Sequence of chain 1.E:
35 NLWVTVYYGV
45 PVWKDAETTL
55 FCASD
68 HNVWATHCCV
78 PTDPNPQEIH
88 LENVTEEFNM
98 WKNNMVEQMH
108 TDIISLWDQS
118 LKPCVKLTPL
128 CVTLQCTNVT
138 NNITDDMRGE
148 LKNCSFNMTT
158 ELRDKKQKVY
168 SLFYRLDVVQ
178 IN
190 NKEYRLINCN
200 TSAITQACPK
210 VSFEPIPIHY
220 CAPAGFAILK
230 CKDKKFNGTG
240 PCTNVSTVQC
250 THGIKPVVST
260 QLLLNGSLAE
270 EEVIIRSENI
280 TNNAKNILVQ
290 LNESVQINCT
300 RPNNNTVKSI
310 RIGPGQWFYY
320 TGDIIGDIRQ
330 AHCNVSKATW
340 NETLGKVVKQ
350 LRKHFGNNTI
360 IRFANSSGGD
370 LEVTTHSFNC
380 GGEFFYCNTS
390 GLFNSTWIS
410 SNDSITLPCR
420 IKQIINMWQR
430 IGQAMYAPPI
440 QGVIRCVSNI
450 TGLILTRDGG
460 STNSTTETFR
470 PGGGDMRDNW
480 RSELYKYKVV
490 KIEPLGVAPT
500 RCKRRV

Binding-site contacts:
Ligand atom C8 contacts residue GLN132 of chain 1.E at 4.2 Å.
Ligand atom C8 contacts residue ASN154 of chain 1.E at 4.1 Å.
Ligand atom O5 contacts residue ASN154 of chain 1.E at 2.4 Å (h-bond).
Ligand atom O7 contacts residue SER152 of chain 1.E at 4.5 Å.
Ligand atom C3 contacts residue ASN154 of chain 1.E at 3.9 Å.
Ligand atom C2 contacts residue ASN154 of chain 1.E at 2.6 Å.
Ligand atom C4 contacts residue ASN154 of chain 1.E at 4.3 Å.
Ligand atom O7 contacts residue THR130 of chain 1.E at 4.5 Å.
Ligand atom N2 contacts residue ASN154 of chain 1.E at 3.1 Å (h-bond).
Ligand atom C1 contacts residue ASN154 of chain 1.E at 1.5 Å.
Ligand atom O7 contacts residue PHE153 of chain 1.E at 4.2 Å.
Ligand atom C5 contacts residue ASN154 of chain 1.E at 3.8 Å.
Ligand atom O7 contacts residue GLN132 of chain 1.E at 3.9 Å.
Ligand atom C8 contacts residue PHE153 of chain 1.E at 3.5 Å (hydrophobic).
Ligand atom C7 contacts residue PHE153 of chain 1.E at 4.2 Å (hydrophobic).
Ligand atom C7 contacts residue ASN154 of chain 1.E at 3.6 Å.
Ligand atom O7 contacts residue ASN154 of chain 1.E at 3.8 Å.
Ligand atom C7 contacts residue GLN132 of chain 1.E at 4.3 Å.
Ligand atom N2 contacts residue LYS165 of chain 1.E at 4.2 Å.
Ligand atom C8 contacts residue SER152 of chain 1.E at 3.4 Å.
Ligand atom C8 contacts residue LYS165 of chain 1.E at 4.2 Å.

This protein binds this small molecule.
Small molecule (SMILES): CC(=O)N[C@@H]1[C@@H](O)[C@H](O)[C@@H](CO)O[C@H]1O